A protein and the small-molecule ligand that binds it are described below.
Small molecule (SMILES): O=S(=O)(c1ccc2c(c1)CN[C@@H](CF)C2)N1CCSCC1

Sequence of chain 1.A:
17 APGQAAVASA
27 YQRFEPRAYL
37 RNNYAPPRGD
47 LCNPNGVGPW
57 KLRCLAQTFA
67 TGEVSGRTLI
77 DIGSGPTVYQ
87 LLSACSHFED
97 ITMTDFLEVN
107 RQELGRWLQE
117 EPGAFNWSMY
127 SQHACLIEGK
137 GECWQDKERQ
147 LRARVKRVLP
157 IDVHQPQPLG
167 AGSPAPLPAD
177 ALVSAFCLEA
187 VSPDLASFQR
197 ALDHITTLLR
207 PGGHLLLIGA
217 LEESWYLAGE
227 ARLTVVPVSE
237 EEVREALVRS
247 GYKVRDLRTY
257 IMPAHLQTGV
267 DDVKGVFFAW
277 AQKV

Binding-site contacts:
Ligand atom F1 contacts residue ALA186 of chain 1.A at 3.7 Å.
Ligand atom C1 contacts residue GLU219 of chain 1.A at 3.3 Å.
Ligand atom C11 contacts residue GLU219 of chain 1.A at 3.8 Å.
Ligand atom C3 contacts residue PHE182 of chain 1.A at 3.8 Å (hydrophobic).
Ligand atom F1 contacts residue TYR222 of chain 1.A at 3.4 Å.
Ligand atom C6 contacts residue TYR40 of chain 1.A at 3.3 Å (hydrophobic).
Ligand atom O2 contacts residue MET258 of chain 1.A at 3.6 Å.
Ligand atom N1 contacts residue VAL53 of chain 1.A at 3.5 Å.
Ligand atom S2 contacts residue TYR40 of chain 1.A at 3.6 Å.
Ligand atom C15 contacts residue ARG44 of chain 1.A at 3.5 Å.
Ligand atom C1 contacts residue ASP267 of chain 1.A at 3.5 Å.
Ligand atom N2 contacts residue GLU219 of chain 1.A at 2.8 Å (salt-bridge).
Ligand atom O2 contacts residue VAL53 of chain 1.A at 3.1 Å.
Ligand atom C5 contacts residue TYR35 of chain 1.A at 3.5 Å (hydrophobic).
Ligand atom C4 contacts residue TYR35 of chain 1.A at 3.1 Å (hydrophobic).
Ligand atom C8 contacts residue PHE182 of chain 1.A at 3.8 Å (hydrophobic).
Ligand atom C13 contacts residue LYS57 of chain 1.A at 3.6 Å.
Ligand atom O1 contacts residue VAL53 of chain 1.A at 3.4 Å.
Ligand atom C6 contacts residue PHE182 of chain 1.A at 3.3 Å (hydrophobic).
Ligand atom O1 contacts residue ARG44 of chain 1.A at 3.2 Å.
Ligand atom C11 contacts residue TYR222 of chain 1.A at 3.6 Å (hydrophobic).
Ligand atom C10 contacts residue ASN39 of chain 1.A at 3.9 Å.
Ligand atom C14 contacts residue TYR40 of chain 1.A at 3.8 Å (hydrophobic).
Ligand atom C10 contacts residue TYR35 of chain 1.A at 3.8 Å (hydrophobic).
Ligand atom C9 contacts residue PHE182 of chain 1.A at 3.8 Å (hydrophobic).
Ligand atom C10 contacts residue PHE182 of chain 1.A at 3.8 Å (hydrophobic).
Ligand atom N2 contacts residue ASP267 of chain 1.A at 3.6 Å (salt-bridge).
Ligand atom C11 contacts residue SAM1 of chain 1.C at 3.3 Å.
Ligand atom S1 contacts residue VAL53 of chain 1.A at 3.8 Å.
Ligand atom C15 contacts residue ASN39 of chain 1.A at 3.6 Å.
Ligand atom O2 contacts residue VAL272 of chain 1.A at 3.2 Å.
Ligand atom C5 contacts residue PHE182 of chain 1.A at 3.4 Å (hydrophobic).
Ligand atom C7 contacts residue PHE182 of chain 1.A at 3.5 Å (hydrophobic).
Ligand atom C3 contacts residue GLU219 of chain 1.A at 3.8 Å.
Ligand atom C5 contacts residue TYR40 of chain 1.A at 3.3 Å (hydrophobic).
Ligand atom F1 contacts residue GLU219 of chain 1.A at 2.9 Å.
Ligand atom C14 contacts residue ASN39 of chain 1.A at 3.3 Å.
Ligand atom S2 contacts residue GLY54 of chain 1.A at 3.8 Å.
Ligand atom C9 contacts residue ASN39 of chain 1.A at 3.8 Å.
Ligand atom O1 contacts residue MET258 of chain 1.A at 3.6 Å.